This small molecule binds to this protein.
Small molecule (SMILES): CC[C@H](C)[C@H](NC(=O)[C@H](CCC(N)=O)NC(=O)[C@@H]1CCCN1)C(=O)N[C@H](C(=O)N[C@@H](CC(N)=O)C(=O)N[C@@H](CCCN=C(N)N)C(=O)N1CCC[C@H]1C=O)[C@@H](C)CC

Binding-site contacts:
Ligand atom O contacts residue ALA101 of chain 2.A at 3.3 Å.
Ligand atom N contacts residue ASP119 of chain 2.A at 3.2 Å.
Ligand atom C contacts residue ASP94 of chain 2.A at 3.4 Å.
Ligand atom ND2 contacts residue THR96 of chain 2.A at 3.0 Å (h-bond).
Ligand atom O contacts residue THR44 of chain 2.A at 3.4 Å.
Ligand atom CA contacts residue ASP94 of chain 2.A at 3.4 Å.
Ligand atom CD contacts residue PRO97 of chain 2.A at 3.4 Å (hydrophobic).
Ligand atom CD1 contacts residue ILE49 of chain 2.A at 3.5 Å (hydrophobic).
Ligand atom N contacts residue PHE102 of chain 2.A at 2.9 Å (h-bond).
Ligand atom N contacts residue ASP40 of chain 2.A at 2.8 Å (salt-bridge).
Ligand atom O contacts residue PHE102 of chain 2.A at 2.9 Å (h-bond).
Ligand atom O contacts residue THR42 of chain 2.A at 3.4 Å.
Ligand atom CA contacts residue ILE41 of chain 2.A at 3.4 Å (hydrophobic).
Ligand atom OD1 contacts residue ASP92 of chain 2.A at 2.5 Å (salt-bridge).
Ligand atom O contacts residue THR100 of chain 2.A at 2.9 Å (h-bond).
Ligand atom O contacts residue ASP40 of chain 2.A at 3.2 Å.
Ligand atom N contacts residue ASP94 of chain 2.A at 3.5 Å (salt-bridge).
Ligand atom O contacts residue ILE41 of chain 2.A at 3.2 Å (h-bond).
Ligand atom OE1 contacts residue THR99 of chain 2.A at 3.5 Å.
Ligand atom CA contacts residue THR100 of chain 2.A at 3.2 Å.
Ligand atom CB contacts residue THR96 of chain 2.A at 3.2 Å.
Ligand atom O contacts residue GLY98 of chain 2.A at 3.3 Å (h-bond).
Ligand atom CB contacts residue GLY39 of chain 2.A at 3.5 Å.
Ligand atom N contacts residue THR100 of chain 2.A at 2.8 Å (h-bond).
Ligand atom CG contacts residue ASP92 of chain 2.A at 3.4 Å.
Ligand atom N contacts residue ILE41 of chain 2.A at 3.0 Å (h-bond).
Ligand atom N contacts residue ASP94 of chain 2.A at 3.4 Å (salt-bridge).
Ligand atom N contacts residue VAL43 of chain 2.A at 2.7 Å (h-bond).
Ligand atom CA contacts residue GLY98 of chain 2.A at 3.5 Å.
Ligand atom CB contacts residue ASP94 of chain 2.A at 3.3 Å.
Ligand atom O contacts residue VAL43 of chain 2.A at 2.7 Å (h-bond).
Ligand atom CD contacts residue ASP119 of chain 2.A at 3.3 Å.
Ligand atom O contacts residue ASP94 of chain 2.A at 3.1 Å (salt-bridge).
Ligand atom O contacts residue VAL43 of chain 2.A at 3.3 Å (h-bond).
Ligand atom ND2 contacts residue ILE75 of chain 2.A at 3.1 Å (h-bond).
Ligand atom CB contacts residue ASP94 of chain 2.A at 3.3 Å.
Ligand atom CG2 contacts residue ASP92 of chain 2.A at 3.4 Å.
Ligand atom O contacts residue THR99 of chain 2.A at 3.2 Å.
Ligand atom N contacts residue GLY98 of chain 2.A at 2.8 Å (h-bond).
Ligand atom ND2 contacts residue ASP92 of chain 2.A at 3.2 Å (salt-bridge).

Sequence of chain 2.A:
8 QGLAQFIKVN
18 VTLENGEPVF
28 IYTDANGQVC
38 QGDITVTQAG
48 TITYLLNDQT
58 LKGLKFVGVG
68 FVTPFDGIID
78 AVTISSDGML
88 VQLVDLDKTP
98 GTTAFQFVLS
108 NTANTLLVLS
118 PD